Sequence of chain 2.A:
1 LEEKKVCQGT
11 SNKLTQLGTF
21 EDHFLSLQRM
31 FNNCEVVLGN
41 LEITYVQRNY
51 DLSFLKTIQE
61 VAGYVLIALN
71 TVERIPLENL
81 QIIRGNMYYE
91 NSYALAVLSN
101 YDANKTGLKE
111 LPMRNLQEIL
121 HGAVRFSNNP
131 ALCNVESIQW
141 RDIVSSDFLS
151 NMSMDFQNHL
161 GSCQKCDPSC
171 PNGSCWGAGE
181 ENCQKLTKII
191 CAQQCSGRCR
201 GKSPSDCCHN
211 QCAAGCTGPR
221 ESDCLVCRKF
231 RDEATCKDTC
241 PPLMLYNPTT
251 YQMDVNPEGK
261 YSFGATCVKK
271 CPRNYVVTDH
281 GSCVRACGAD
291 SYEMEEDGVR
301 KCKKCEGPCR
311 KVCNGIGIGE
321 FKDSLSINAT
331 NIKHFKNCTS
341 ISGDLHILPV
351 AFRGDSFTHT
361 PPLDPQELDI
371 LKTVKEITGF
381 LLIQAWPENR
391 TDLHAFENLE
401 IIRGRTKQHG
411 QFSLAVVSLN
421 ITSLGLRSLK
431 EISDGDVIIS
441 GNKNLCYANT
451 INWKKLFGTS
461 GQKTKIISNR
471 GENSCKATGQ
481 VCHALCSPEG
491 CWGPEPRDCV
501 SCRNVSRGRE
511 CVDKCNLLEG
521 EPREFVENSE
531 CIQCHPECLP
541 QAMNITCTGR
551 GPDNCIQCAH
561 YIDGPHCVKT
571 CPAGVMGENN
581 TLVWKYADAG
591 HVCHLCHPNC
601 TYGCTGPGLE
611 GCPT

This small molecule binds to this protein.
Small molecule (SMILES): CC(=O)N[C@@H]1[C@@H](O)[C@H](O)[C@@H](CO)O[C@H]1O

Binding-site contacts:
Ligand atom O7 contacts residue ASN337 of chain 2.A at 3.1 Å (h-bond).
Ligand atom C4 contacts residue ASN337 of chain 2.A at 4.3 Å.
Ligand atom C3 contacts residue ASN337 of chain 2.A at 3.9 Å.
Ligand atom O5 contacts residue ASN337 of chain 2.A at 2.4 Å (h-bond).
Ligand atom N2 contacts residue ASN337 of chain 2.A at 3.0 Å (h-bond).
Ligand atom C1 contacts residue ASN337 of chain 2.A at 1.4 Å.
Ligand atom C2 contacts residue ASN337 of chain 2.A at 2.5 Å.
Ligand atom C8 contacts residue THR339 of chain 2.A at 4.2 Å.
Ligand atom O7 contacts residue LYS336 of chain 2.A at 4.3 Å.
Ligand atom C7 contacts residue ASN337 of chain 2.A at 3.4 Å.
Ligand atom C5 contacts residue ASN337 of chain 2.A at 3.7 Å.
Ligand atom O7 contacts residue THR373 of chain 2.A at 4.1 Å.